Binding-site contacts:
Ligand atom O31 contacts residue ASN117 of chain 1.K at 3.5 Å (h-bond).
Ligand atom N24 contacts residue MG1 of chain 1.VK at 3.9 Å.
Ligand atom C31 contacts residue ASN117 of chain 1.K at 3.8 Å.
Ligand atom O23 contacts residue MG1 of chain 1.VK at 4.3 Å.
Ligand atom O41 contacts residue ASN117 of chain 1.K at 4.0 Å.

Sequence of chain 1.K:
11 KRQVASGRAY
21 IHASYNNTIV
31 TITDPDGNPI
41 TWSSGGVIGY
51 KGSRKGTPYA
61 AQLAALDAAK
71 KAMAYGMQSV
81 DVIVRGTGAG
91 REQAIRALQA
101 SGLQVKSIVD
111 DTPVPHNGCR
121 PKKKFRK

This small molecule binds to this protein.
Small molecule (SMILES): NC[C@@H]1O[C@H](O[C@H]2[C@@H](O)[C@H](O[C@@H]3[C@@H](O)[C@H](N)C[C@H](N)[C@H]3O[C@H]3O[C@H](CO)[C@@H](O)[C@H](O)[C@H]3N)O[C@@H]2CO)[C@H](N)[C@@H](O)[C@@H]1O